Binding-site contacts:
Ligand atom CB contacts residue THR317 of chain 1.C at 3.8 Å.
Ligand atom OXT contacts residue THR402 of chain 1.C at 3.7 Å.
Ligand atom OD2 contacts residue GLY362 of chain 1.C at 3.2 Å.
Ligand atom O contacts residue SER280 of chain 1.C at 2.8 Å (h-bond).
Ligand atom CA contacts residue ASP398 of chain 1.C at 3.4 Å.
Ligand atom CG contacts residue ASP398 of chain 1.C at 3.9 Å.
Ligand atom N contacts residue ASP398 of chain 1.C at 2.9 Å (salt-bridge).
Ligand atom OXT contacts residue ASN405 of chain 1.C at 3.0 Å (h-bond).
Ligand atom O contacts residue GLY357 of chain 1.C at 3.1 Å.
Ligand atom O contacts residue THR402 of chain 1.C at 3.9 Å.
Ligand atom OD2 contacts residue THR317 of chain 1.C at 2.3 Å (h-bond).
Ligand atom N contacts residue ARG278 of chain 1.C at 2.8 Å (salt-bridge).
Ligand atom O contacts residue SER279 of chain 1.C at 3.4 Å.
Ligand atom CG contacts residue THR355 of chain 1.C at 3.9 Å.
Ligand atom N contacts residue PRO359 of chain 1.C at 3.7 Å.
Ligand atom OD1 contacts residue ARG401 of chain 1.C at 2.9 Å (salt-bridge).
Ligand atom C contacts residue SER280 of chain 1.C at 3.7 Å.
Ligand atom OD1 contacts residue GLY362 of chain 1.C at 2.9 Å (h-bond).
Ligand atom CG contacts residue GLY362 of chain 1.C at 3.2 Å.
Ligand atom CG contacts residue ARG401 of chain 1.C at 3.3 Å.
Ligand atom N contacts residue THR402 of chain 1.C at 3.3 Å (h-bond).
Ligand atom CB contacts residue VAL358 of chain 1.C at 3.8 Å (hydrophobic).
Ligand atom C contacts residue ASN405 of chain 1.C at 3.9 Å.
Ligand atom OXT contacts residue MET314 of chain 1.C at 4.0 Å.
Ligand atom OD1 contacts residue GLY360 of chain 1.C at 4.1 Å.
Ligand atom OD2 contacts residue THR355 of chain 1.C at 3.5 Å.
Ligand atom CA contacts residue VAL358 of chain 1.C at 3.9 Å (hydrophobic).
Ligand atom CB contacts residue THR355 of chain 1.C at 4.0 Å.
Ligand atom CA contacts residue ARG278 of chain 1.C at 4.0 Å.
Ligand atom OD1 contacts residue ALA361 of chain 1.C at 3.7 Å.
Ligand atom OD1 contacts residue ASP398 of chain 1.C at 3.2 Å (salt-bridge).
Ligand atom CG contacts residue THR317 of chain 1.C at 3.3 Å.
Ligand atom N contacts residue VAL358 of chain 1.C at 3.0 Å (h-bond).
Ligand atom OXT contacts residue SER280 of chain 1.C at 2.9 Å (h-bond).
Ligand atom C contacts residue THR402 of chain 1.C at 3.4 Å.
Ligand atom O contacts residue VAL358 of chain 1.C at 3.6 Å.
Ligand atom CA contacts residue THR402 of chain 1.C at 3.2 Å.
Ligand atom OD2 contacts residue ARG401 of chain 1.C at 3.2 Å (salt-bridge).
Ligand atom O contacts residue ARG278 of chain 1.C at 3.6 Å (salt-bridge).
Ligand atom CB contacts residue ALA356 of chain 1.C at 3.4 Å (hydrophobic).

The small molecule below binds the protein below.
Small molecule (SMILES): N[C@@H](CC(=O)O)C(=O)O

Sequence of chain 1.C:
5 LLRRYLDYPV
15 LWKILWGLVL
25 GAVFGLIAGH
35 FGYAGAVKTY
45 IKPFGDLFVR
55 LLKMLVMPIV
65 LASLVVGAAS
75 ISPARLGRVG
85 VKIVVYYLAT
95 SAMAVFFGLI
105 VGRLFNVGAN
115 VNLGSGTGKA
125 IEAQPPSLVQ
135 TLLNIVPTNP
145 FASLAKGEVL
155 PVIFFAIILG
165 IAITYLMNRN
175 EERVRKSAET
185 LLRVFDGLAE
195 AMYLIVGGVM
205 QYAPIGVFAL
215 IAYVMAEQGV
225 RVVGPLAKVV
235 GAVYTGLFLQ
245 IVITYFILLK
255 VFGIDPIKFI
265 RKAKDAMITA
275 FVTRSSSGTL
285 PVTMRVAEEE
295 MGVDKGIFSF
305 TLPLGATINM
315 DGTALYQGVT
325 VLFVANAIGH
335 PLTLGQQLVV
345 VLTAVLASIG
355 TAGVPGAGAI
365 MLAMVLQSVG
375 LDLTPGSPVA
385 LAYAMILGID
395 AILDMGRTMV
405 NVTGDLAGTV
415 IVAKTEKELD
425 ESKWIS